Binding-site contacts:
Ligand atom N10 contacts residue MET290 of chain 1.B at 2.7 Å (h-bond).
Ligand atom O27 contacts residue MET341 of chain 1.B at 3.5 Å.
Ligand atom C08 contacts residue GLY339 of chain 1.B at 3.5 Å.
Ligand atom C30 contacts residue GLY339 of chain 1.B at 3.5 Å.
Ligand atom F22 contacts residue SER242 of chain 1.B at 3.0 Å.
Ligand atom O28 contacts residue ASN289 of chain 1.B at 3.3 Å (h-bond).
Ligand atom C14 contacts residue GLY339 of chain 1.B at 3.5 Å.
Ligand atom C32 contacts residue GLY338 of chain 1.B at 3.7 Å.
Ligand atom CL24 contacts residue PHE249 of chain 1.B at 3.7 Å.
Ligand atom F22 contacts residue SER140 of chain 1.B at 3.2 Å.
Ligand atom N12 contacts residue GLU293 of chain 1.B at 3.4 Å (salt-bridge).
Ligand atom N12 contacts residue MET290 of chain 1.B at 3.0 Å (h-bond).
Ligand atom C05 contacts residue GLN292 of chain 1.B at 3.7 Å.
Ligand atom C26 contacts residue ILE288 of chain 1.B at 3.5 Å (hydrophobic).
Ligand atom O03 contacts residue TRP291 of chain 1.B at 3.4 Å (h-bond).
Ligand atom O27 contacts residue GLY339 of chain 1.B at 3.5 Å (h-bond).
Ligand atom C29 contacts residue GLY339 of chain 1.B at 3.2 Å.
Ligand atom CL24 contacts residue ASN244 of chain 1.B at 3.5 Å.
Ligand atom C36 contacts residue ASP340 of chain 1.B at 3.6 Å.
Ligand atom C11 contacts residue MET290 of chain 1.B at 3.2 Å (hydrophobic).
Ligand atom O27 contacts residue TRP291 of chain 1.B at 3.6 Å.
Ligand atom N07 contacts residue GLY339 of chain 1.B at 3.1 Å (h-bond).
Ligand atom N10 contacts residue GLU293 of chain 1.B at 3.3 Å (salt-bridge).
Ligand atom C19 contacts residue ASN289 of chain 1.B at 3.5 Å.
Ligand atom N18 contacts residue ASN289 of chain 1.B at 2.7 Å (h-bond).
Ligand atom C02 contacts residue GLY339 of chain 1.B at 3.4 Å.
Ligand atom N12 contacts residue GLY295 of chain 1.B at 3.0 Å (h-bond).
Ligand atom C19 contacts residue GLU237 of chain 1.B at 3.6 Å.
Ligand atom C17 contacts residue TRP291 of chain 1.B at 3.7 Å (hydrophobic).
Ligand atom N15 contacts residue GLY339 of chain 1.B at 2.8 Å (h-bond).
Ligand atom C20 contacts residue SER242 of chain 1.B at 3.6 Å.
Ligand atom C21 contacts residue SER242 of chain 1.B at 3.3 Å.
Ligand atom CL24 contacts residue PHE243 of chain 1.B at 3.4 Å.
Ligand atom C11 contacts residue GLU293 of chain 1.B at 3.6 Å.
Ligand atom C16 contacts residue MET290 of chain 1.B at 3.5 Å (hydrophobic).
Ligand atom O28 contacts residue MET290 of chain 1.B at 2.9 Å (h-bond).
Ligand atom O01 contacts residue GLY339 of chain 1.B at 3.6 Å.
Ligand atom C26 contacts residue ASN289 of chain 1.B at 3.3 Å.
Ligand atom O01 contacts residue ASP340 of chain 1.B at 3.5 Å.
Ligand atom N18 contacts residue GLU237 of chain 1.B at 3.5 Å.

Sequence of chain 1.B:
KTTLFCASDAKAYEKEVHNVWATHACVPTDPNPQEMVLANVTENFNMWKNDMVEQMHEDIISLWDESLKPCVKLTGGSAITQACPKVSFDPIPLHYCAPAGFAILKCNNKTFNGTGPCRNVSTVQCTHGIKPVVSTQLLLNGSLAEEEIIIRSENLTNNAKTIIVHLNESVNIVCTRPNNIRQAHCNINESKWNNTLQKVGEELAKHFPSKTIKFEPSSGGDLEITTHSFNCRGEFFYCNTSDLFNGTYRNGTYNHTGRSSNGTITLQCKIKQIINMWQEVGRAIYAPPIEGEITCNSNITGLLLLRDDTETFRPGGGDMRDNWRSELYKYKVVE

This protein binds this small molecule.
Small molecule (SMILES): [H]/N=C(/N)NC[C@@H]1[C@@H](NC(=O)C(=O)Nc2ccc(Cl)c(F)c2)c2ccc(CNC)cc2N1C(=O)OCCC